Sequence of chain 1.B:
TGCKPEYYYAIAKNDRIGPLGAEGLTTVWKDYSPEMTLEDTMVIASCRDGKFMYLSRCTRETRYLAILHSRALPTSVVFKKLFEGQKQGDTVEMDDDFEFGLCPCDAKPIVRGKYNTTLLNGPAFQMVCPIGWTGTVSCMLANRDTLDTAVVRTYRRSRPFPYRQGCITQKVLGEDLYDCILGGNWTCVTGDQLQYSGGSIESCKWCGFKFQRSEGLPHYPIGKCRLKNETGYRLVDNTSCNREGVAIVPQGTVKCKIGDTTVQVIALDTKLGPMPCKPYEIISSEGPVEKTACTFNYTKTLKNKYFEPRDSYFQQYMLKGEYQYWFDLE

Binding-site contacts:
Ligand atom O6 contacts residue THR119 of chain 1.B at 3.9 Å.
Ligand atom C4 contacts residue ASN117 of chain 1.B at 4.0 Å.
Ligand atom O6 contacts residue TRP187 of chain 1.B at 3.2 Å.
Ligand atom N2 contacts residue ASN117 of chain 1.B at 3.1 Å (h-bond).
Ligand atom O5 contacts residue THR119 of chain 1.B at 4.0 Å.
Ligand atom O5 contacts residue TRP187 of chain 1.B at 4.2 Å.
Ligand atom O7 contacts residue ASN117 of chain 1.B at 4.2 Å.
Ligand atom C1 contacts residue ASN117 of chain 1.B at 1.4 Å.
Ligand atom C6 contacts residue ASN117 of chain 1.B at 4.5 Å.
Ligand atom C6 contacts residue TRP187 of chain 1.B at 4.1 Å (hydrophobic).
Ligand atom C5 contacts residue ASN117 of chain 1.B at 3.6 Å.
Ligand atom O6 contacts residue LEU120 of chain 1.B at 3.9 Å.
Ligand atom C5 contacts residue THR119 of chain 1.B at 4.2 Å.
Ligand atom C7 contacts residue ASN117 of chain 1.B at 4.0 Å.
Ligand atom C3 contacts residue ASN117 of chain 1.B at 3.7 Å.
Ligand atom O5 contacts residue ASN117 of chain 1.B at 2.2 Å (h-bond).
Ligand atom C6 contacts residue THR119 of chain 1.B at 3.3 Å.
Ligand atom C2 contacts residue ASN117 of chain 1.B at 2.4 Å.

The protein below binds the small molecule below.
Small molecule (SMILES): CC(=O)N[C@@H]1[C@@H](O)[C@H](O)[C@@H](CO)O[C@H]1O